This protein binds this small molecule.
Small molecule (SMILES): CC(=O)N[C@H]1[C@H](O[C@H]2[C@H](O)[C@@H](NC(C)=O)CO[C@@H]2CO)O[C@H](CO)[C@@H](O)[C@@H]1O

Binding-site contacts:
Ligand atom C3 contacts residue GLN263 of chain 1.G at 4.0 Å.
Ligand atom N2 contacts residue ASN265 of chain 1.G at 2.9 Å (h-bond).
Ligand atom C8 contacts residue ASN265 of chain 1.G at 4.3 Å.
Ligand atom O7 contacts residue ASN301 of chain 1.G at 3.9 Å.
Ligand atom C8 contacts residue SER303 of chain 1.G at 3.9 Å.
Ligand atom O5 contacts residue ASN265 of chain 1.G at 2.4 Å (h-bond).
Ligand atom C2 contacts residue ASN265 of chain 1.G at 2.4 Å.
Ligand atom C8 contacts residue ASP380 of chain 1.G at 4.3 Å.
Ligand atom C1 contacts residue GLN263 of chain 1.G at 3.6 Å.
Ligand atom C7 contacts residue ASN265 of chain 1.G at 3.1 Å.
Ligand atom N2 contacts residue GLN263 of chain 1.G at 3.6 Å.
Ligand atom C5 contacts residue ASN265 of chain 1.G at 3.7 Å.
Ligand atom C4 contacts residue ASN265 of chain 1.G at 4.2 Å.
Ligand atom O5 contacts residue ARG412 of chain 1.G at 4.4 Å.
Ligand atom O7 contacts residue ASN265 of chain 1.G at 2.9 Å (h-bond).
Ligand atom C3 contacts residue ASN265 of chain 1.G at 3.8 Å.
Ligand atom C1 contacts residue ASN265 of chain 1.G at 1.4 Å.
Ligand atom C2 contacts residue GLN263 of chain 1.G at 3.9 Å.
Ligand atom C8 contacts residue VAL302 of chain 1.G at 4.5 Å (hydrophobic).
Ligand atom O6 contacts residue ARG412 of chain 1.G at 3.6 Å (salt-bridge).

Sequence of chain 1.G:
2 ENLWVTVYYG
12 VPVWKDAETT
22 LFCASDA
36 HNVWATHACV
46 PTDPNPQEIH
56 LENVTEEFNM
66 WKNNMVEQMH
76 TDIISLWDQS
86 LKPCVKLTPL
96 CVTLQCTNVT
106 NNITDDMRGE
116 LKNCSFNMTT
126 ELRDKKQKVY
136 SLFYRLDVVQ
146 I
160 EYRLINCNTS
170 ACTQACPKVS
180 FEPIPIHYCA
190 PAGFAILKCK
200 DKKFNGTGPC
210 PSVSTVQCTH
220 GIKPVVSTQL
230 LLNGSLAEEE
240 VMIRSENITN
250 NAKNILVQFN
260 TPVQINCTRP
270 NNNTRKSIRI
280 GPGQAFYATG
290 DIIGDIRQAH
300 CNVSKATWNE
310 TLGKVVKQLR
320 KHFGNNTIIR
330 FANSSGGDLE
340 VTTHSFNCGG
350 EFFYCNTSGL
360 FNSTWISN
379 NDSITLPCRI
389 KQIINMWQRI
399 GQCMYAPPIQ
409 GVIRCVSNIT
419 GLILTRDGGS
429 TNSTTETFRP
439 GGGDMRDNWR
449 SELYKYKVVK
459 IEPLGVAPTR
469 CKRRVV